Binding-site contacts:
Ligand atom CG contacts residue GLN1 of chain 1.SA at 4.4 Å.
Ligand atom C contacts residue HIS491 of chain 1.D at 3.7 Å.
Ligand atom O contacts residue GLN1 of chain 1.SA at 3.8 Å.
Ligand atom CB contacts residue TYR501 of chain 1.D at 4.1 Å (hydrophobic).
Ligand atom CG contacts residue PHE435 of chain 1.D at 4.2 Å (hydrophobic).
Ligand atom CG contacts residue GLN259 of chain 1.D at 3.6 Å.
Ligand atom C contacts residue LYS489 of chain 1.D at 3.6 Å.
Ligand atom CB contacts residue GLN1 of chain 1.SA at 3.8 Å.
Ligand atom CA contacts residue HIS491 of chain 1.D at 4.2 Å.
Ligand atom C contacts residue HIS331 of chain 1.D at 4.3 Å.
Ligand atom O contacts residue GLN259 of chain 1.D at 3.2 Å (h-bond).
Ligand atom OXT contacts residue HIS491 of chain 1.D at 4.2 Å.
Ligand atom CA contacts residue TYR498 of chain 1.D at 4.0 Å (hydrophobic).
Ligand atom C contacts residue GLN1 of chain 1.SA at 3.0 Å.
Ligand atom OXT contacts residue GLN1 of chain 1.SA at 3.0 Å.
Ligand atom O contacts residue LYS489 of chain 1.D at 2.7 Å (salt-bridge).
Ligand atom OXT contacts residue GLN259 of chain 1.D at 3.5 Å (h-bond).
Ligand atom CE contacts residue PHE505 of chain 1.D at 4.0 Å (hydrophobic).
Ligand atom OXT contacts residue HIS331 of chain 1.D at 3.7 Å.
Ligand atom O contacts residue HIS491 of chain 1.D at 3.3 Å.
Ligand atom OXT contacts residue LYS489 of chain 1.D at 3.8 Å.
Ligand atom NZ contacts residue SER260 of chain 1.D at 3.9 Å.
Ligand atom N contacts residue TYR501 of chain 1.D at 3.9 Å.
Ligand atom CB contacts residue TYR498 of chain 1.D at 3.9 Å (hydrophobic).
Ligand atom CD contacts residue PHE435 of chain 1.D at 3.8 Å (hydrophobic).
Ligand atom CD contacts residue PHE505 of chain 1.D at 3.6 Å (hydrophobic).
Ligand atom CE contacts residue SER260 of chain 1.D at 4.5 Å.
Ligand atom CA contacts residue GLN1 of chain 1.SA at 2.5 Å.
Ligand atom CA contacts residue TYR501 of chain 1.D at 3.9 Å (hydrophobic).
Ligand atom C contacts residue TYR498 of chain 1.D at 3.6 Å (hydrophobic).
Ligand atom CB contacts residue PHE435 of chain 1.D at 3.9 Å (hydrophobic).
Ligand atom CB contacts residue GLN259 of chain 1.D at 4.1 Å.
Ligand atom NZ contacts residue GLU431 of chain 1.D at 3.4 Å (salt-bridge).
Ligand atom CA contacts residue GLN259 of chain 1.D at 4.4 Å.
Ligand atom CD contacts residue GLN259 of chain 1.D at 4.2 Å.
Ligand atom C contacts residue GLN259 of chain 1.D at 3.4 Å.
Ligand atom N contacts residue GLN1 of chain 1.SA at 1.4 Å.
Ligand atom O contacts residue TYR498 of chain 1.D at 2.6 Å (h-bond).
Ligand atom NZ contacts residue PHE505 of chain 1.D at 3.6 Å.

The small molecule below binds the protein below.
Small molecule (SMILES): N[C@@H](CCCC[NH3+])C(=O)O

Sequence of chain 1.D:
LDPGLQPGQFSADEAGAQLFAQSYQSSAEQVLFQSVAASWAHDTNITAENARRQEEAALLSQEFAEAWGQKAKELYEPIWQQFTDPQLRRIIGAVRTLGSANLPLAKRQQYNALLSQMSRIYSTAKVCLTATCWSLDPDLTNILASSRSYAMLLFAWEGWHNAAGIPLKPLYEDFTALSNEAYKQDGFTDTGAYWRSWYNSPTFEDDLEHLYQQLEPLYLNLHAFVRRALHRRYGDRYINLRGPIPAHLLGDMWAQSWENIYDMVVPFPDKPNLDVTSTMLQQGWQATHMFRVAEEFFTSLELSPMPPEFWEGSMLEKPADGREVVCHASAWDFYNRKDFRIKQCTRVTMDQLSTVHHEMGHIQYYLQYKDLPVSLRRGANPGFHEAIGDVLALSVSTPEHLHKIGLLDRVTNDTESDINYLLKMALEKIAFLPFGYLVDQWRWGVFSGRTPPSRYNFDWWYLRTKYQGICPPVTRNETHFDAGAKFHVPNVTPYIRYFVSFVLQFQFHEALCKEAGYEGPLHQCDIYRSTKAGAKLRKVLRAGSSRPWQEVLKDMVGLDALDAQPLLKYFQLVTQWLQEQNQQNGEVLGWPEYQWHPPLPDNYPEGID